A protein and the small-molecule ligand that binds it are described below.
Small molecule (SMILES): CC(=O)N[C@H]1[C@H](O[C@H]2[C@H](O)[C@@H](NC(C)=O)CO[C@@H]2CO)O[C@H](CO)[C@@H](O)[C@@H]1O

Sequence of chain 1.G:
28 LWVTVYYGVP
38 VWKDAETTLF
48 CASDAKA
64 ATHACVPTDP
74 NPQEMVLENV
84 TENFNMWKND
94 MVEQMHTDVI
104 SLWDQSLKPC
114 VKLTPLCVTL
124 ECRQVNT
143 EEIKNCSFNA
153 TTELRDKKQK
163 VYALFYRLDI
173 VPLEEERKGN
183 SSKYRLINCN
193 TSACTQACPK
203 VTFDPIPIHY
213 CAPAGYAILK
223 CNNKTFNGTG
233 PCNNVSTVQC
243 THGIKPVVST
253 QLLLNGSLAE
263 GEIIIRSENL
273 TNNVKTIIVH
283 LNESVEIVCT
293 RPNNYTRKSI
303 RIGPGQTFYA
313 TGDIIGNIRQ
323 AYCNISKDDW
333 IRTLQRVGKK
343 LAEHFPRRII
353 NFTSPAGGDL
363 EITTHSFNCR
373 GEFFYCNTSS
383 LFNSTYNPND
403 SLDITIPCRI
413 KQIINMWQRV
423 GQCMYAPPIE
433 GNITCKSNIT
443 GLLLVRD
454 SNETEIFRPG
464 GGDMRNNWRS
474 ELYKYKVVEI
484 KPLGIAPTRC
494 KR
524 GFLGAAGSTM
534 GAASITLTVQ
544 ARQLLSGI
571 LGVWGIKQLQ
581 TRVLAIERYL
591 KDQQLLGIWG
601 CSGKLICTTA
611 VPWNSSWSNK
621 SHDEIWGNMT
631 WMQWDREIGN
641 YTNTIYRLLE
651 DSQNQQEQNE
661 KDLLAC

Binding-site contacts:
Ligand atom C5 contacts residue NAG2 of chain 1.YA at 4.1 Å.
Ligand atom O7 contacts residue ASN385 of chain 1.G at 3.3 Å (h-bond).
Ligand atom N2 contacts residue ASN385 of chain 1.G at 2.8 Å (h-bond).
Ligand atom C8 contacts residue ASN385 of chain 1.G at 4.2 Å.
Ligand atom C4 contacts residue ASN385 of chain 1.G at 4.2 Å.
Ligand atom C7 contacts residue ASN385 of chain 1.G at 3.2 Å.
Ligand atom C8 contacts residue SER381 of chain 1.G at 3.7 Å.
Ligand atom C3 contacts residue ASN385 of chain 1.G at 3.7 Å.
Ligand atom O7 contacts residue SER382 of chain 1.G at 3.9 Å.
Ligand atom C5 contacts residue ASN385 of chain 1.G at 3.7 Å.
Ligand atom O6 contacts residue NAG2 of chain 1.YA at 3.6 Å.
Ligand atom C8 contacts residue NAG2 of chain 1.YA at 3.5 Å.
Ligand atom C2 contacts residue ASN385 of chain 1.G at 2.4 Å.
Ligand atom C6 contacts residue NAG2 of chain 1.YA at 3.9 Å.
Ligand atom C7 contacts residue SER382 of chain 1.G at 4.3 Å.
Ligand atom C1 contacts residue ASN385 of chain 1.G at 1.5 Å.
Ligand atom O5 contacts residue ASN385 of chain 1.G at 2.4 Å (h-bond).
Ligand atom C8 contacts residue SER382 of chain 1.G at 3.9 Å.